Sequence of chain 1.A:
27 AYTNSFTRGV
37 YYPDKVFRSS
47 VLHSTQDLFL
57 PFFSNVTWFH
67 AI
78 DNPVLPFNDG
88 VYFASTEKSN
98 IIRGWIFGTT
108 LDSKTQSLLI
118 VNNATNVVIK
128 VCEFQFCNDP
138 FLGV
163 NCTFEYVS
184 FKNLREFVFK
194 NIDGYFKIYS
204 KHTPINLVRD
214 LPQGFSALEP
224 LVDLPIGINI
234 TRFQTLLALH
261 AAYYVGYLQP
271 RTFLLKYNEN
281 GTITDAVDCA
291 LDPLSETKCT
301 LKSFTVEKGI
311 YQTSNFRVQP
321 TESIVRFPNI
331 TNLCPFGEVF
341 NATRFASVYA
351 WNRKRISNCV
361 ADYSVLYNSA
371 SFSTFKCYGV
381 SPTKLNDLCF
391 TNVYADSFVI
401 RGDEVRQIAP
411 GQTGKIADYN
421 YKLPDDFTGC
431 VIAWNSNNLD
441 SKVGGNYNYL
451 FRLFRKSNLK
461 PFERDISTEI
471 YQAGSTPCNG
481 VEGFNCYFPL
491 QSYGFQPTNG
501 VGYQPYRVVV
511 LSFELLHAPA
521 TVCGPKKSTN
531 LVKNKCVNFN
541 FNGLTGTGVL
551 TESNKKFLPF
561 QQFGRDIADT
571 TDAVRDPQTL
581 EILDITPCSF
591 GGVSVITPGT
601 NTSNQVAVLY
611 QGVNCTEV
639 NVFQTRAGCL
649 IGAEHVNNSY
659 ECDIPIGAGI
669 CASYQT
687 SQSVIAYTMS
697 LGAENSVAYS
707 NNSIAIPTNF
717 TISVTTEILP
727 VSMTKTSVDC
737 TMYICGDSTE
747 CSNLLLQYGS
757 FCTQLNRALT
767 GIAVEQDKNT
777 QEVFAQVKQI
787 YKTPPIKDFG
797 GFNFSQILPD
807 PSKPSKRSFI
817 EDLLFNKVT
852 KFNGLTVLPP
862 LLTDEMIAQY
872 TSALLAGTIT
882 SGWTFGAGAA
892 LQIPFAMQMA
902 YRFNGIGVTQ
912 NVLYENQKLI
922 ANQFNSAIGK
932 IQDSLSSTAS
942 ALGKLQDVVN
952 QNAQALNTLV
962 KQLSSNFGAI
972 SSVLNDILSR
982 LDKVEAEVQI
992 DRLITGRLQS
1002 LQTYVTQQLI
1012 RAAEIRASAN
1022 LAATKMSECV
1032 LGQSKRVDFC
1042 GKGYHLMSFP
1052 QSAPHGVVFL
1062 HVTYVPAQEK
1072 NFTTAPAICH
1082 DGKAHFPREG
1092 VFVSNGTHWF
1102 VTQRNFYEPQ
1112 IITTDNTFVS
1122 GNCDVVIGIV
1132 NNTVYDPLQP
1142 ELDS

Binding-site contacts:
Ligand atom O5 contacts residue ASN614 of chain 1.A at 2.3 Å (h-bond).
Ligand atom C1 contacts residue ASN614 of chain 1.A at 1.4 Å.
Ligand atom N2 contacts residue ASN614 of chain 1.A at 3.0 Å (h-bond).
Ligand atom C5 contacts residue THR616 of chain 1.A at 3.9 Å.
Ligand atom C5 contacts residue ASN614 of chain 1.A at 3.7 Å.
Ligand atom O5 contacts residue THR616 of chain 1.A at 3.3 Å (h-bond).
Ligand atom C2 contacts residue ASN614 of chain 1.A at 2.5 Å.
Ligand atom O6 contacts residue THR616 of chain 1.A at 2.8 Å (h-bond).
Ligand atom O7 contacts residue ASN614 of chain 1.A at 2.9 Å (h-bond).
Ligand atom C4 contacts residue ASN614 of chain 1.A at 4.2 Å.
Ligand atom C8 contacts residue GLN642 of chain 1.A at 4.3 Å.
Ligand atom C1 contacts residue THR616 of chain 1.A at 4.0 Å.
Ligand atom C7 contacts residue ASN614 of chain 1.A at 3.2 Å.
Ligand atom C6 contacts residue THR616 of chain 1.A at 3.9 Å.
Ligand atom C3 contacts residue ASN614 of chain 1.A at 3.8 Å.
Ligand atom C8 contacts residue ASN614 of chain 1.A at 4.5 Å.

This protein binds this small molecule.
Small molecule (SMILES): CC(=O)N[C@@H]1[C@@H](O)[C@H](O)[C@@H](CO)O[C@H]1O